Sequence of chain 1.A:
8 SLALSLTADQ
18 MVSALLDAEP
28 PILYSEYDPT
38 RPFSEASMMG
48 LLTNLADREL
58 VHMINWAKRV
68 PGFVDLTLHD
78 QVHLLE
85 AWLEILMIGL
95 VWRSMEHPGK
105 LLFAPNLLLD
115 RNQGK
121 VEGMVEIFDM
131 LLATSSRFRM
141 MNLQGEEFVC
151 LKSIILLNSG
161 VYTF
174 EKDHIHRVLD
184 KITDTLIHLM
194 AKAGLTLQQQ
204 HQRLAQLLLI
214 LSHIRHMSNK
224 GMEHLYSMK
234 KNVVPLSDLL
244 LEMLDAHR

Binding-site contacts:
Ligand atom CD2 contacts residue MET246 of chain 1.A at 3.4 Å (hydrophobic).
Ligand atom OE1 contacts residue LEU75 of chain 1.A at 3.8 Å.
Ligand atom CB contacts residue GLU245 of chain 1.A at 3.6 Å.
Ligand atom CB contacts residue ILE61 of chain 1.A at 3.5 Å (hydrophobic).
Ligand atom CB contacts residue LEU75 of chain 1.A at 3.6 Å (hydrophobic).
Ligand atom CD2 contacts residue VAL79 of chain 1.A at 3.6 Å (hydrophobic).
Ligand atom N contacts residue ILE61 of chain 1.A at 4.0 Å.
Ligand atom N contacts residue GLU245 of chain 1.A at 2.8 Å (salt-bridge).
Ligand atom CD1 contacts residue VAL79 of chain 1.A at 3.4 Å (hydrophobic).
Ligand atom CA contacts residue GLU245 of chain 1.A at 3.6 Å.
Ligand atom CD2 contacts residue GLN78 of chain 1.A at 3.7 Å.
Ligand atom CD1 contacts residue LEU242 of chain 1.A at 3.9 Å (hydrophobic).
Ligand atom CB contacts residue GLU245 of chain 1.A at 3.5 Å.
Ligand atom C contacts residue GLU245 of chain 1.A at 3.7 Å.
Ligand atom CD1 contacts residue MET246 of chain 1.A at 3.8 Å (hydrophobic).
Ligand atom CD2 contacts residue LEU82 of chain 1.A at 3.9 Å (hydrophobic).
Ligand atom CD2 contacts residue LEU75 of chain 1.A at 3.9 Å (hydrophobic).
Ligand atom CD1 contacts residue ASP241 of chain 1.A at 3.4 Å.
Ligand atom NE2 contacts residue LEU75 of chain 1.A at 3.3 Å.
Ligand atom CA contacts residue GLU245 of chain 1.A at 3.7 Å.
Ligand atom CD1 contacts residue LEU242 of chain 1.A at 3.5 Å (hydrophobic).
Ligand atom CD2 contacts residue GLU83 of chain 1.A at 3.7 Å.
Ligand atom CE contacts residue GLU83 of chain 1.A at 3.4 Å.
Ligand atom CD2 contacts residue ILE61 of chain 1.A at 3.6 Å (hydrophobic).
Ligand atom CD contacts residue GLU83 of chain 1.A at 3.3 Å.
Ligand atom O contacts residue LYS65 of chain 1.A at 3.4 Å.
Ligand atom CD contacts residue LEU75 of chain 1.A at 3.9 Å (hydrophobic).
Ligand atom CD1 contacts residue GLU245 of chain 1.A at 4.0 Å.
Ligand atom CD1 contacts residue ILE61 of chain 1.A at 3.2 Å (hydrophobic).
Ligand atom CE1 contacts residue LEU75 of chain 1.A at 3.5 Å (hydrophobic).
Ligand atom CG2 contacts residue LEU242 of chain 1.A at 3.9 Å (hydrophobic).
Ligand atom CG contacts residue LEU75 of chain 1.A at 3.7 Å (hydrophobic).
Ligand atom O contacts residue ILE61 of chain 1.A at 3.9 Å.
Ligand atom NZ contacts residue GLU83 of chain 1.A at 2.9 Å (salt-bridge).
Ligand atom CG contacts residue ILE61 of chain 1.A at 4.0 Å (hydrophobic).
Ligand atom CG1 contacts residue GLU245 of chain 1.A at 3.5 Å.
Ligand atom ND1 contacts residue LEU75 of chain 1.A at 4.0 Å.
Ligand atom C contacts residue ILE61 of chain 1.A at 4.0 Å (hydrophobic).
Ligand atom ND1 contacts residue VAL79 of chain 1.A at 3.8 Å.
Ligand atom CG contacts residue GLU245 of chain 1.A at 3.7 Å.

A small-molecule ligand and the protein it binds are described below.
Small molecule (SMILES): CC[C@H](C)[C@H](NC(=O)[C@@H](N)CCCCN)C(=O)N[C@@H](CC(C)C)C(=O)N[C@@H](Cc1cnc[nH]1)C(=O)N[C@@H](CCCN=C(N)N)C(=O)N[C@@H](CC(C)C)C(=O)N[C@@H](CC(C)C)C(=O)N[C@H](C=O)CCC(N)=O